Sequence of chain 1.B:
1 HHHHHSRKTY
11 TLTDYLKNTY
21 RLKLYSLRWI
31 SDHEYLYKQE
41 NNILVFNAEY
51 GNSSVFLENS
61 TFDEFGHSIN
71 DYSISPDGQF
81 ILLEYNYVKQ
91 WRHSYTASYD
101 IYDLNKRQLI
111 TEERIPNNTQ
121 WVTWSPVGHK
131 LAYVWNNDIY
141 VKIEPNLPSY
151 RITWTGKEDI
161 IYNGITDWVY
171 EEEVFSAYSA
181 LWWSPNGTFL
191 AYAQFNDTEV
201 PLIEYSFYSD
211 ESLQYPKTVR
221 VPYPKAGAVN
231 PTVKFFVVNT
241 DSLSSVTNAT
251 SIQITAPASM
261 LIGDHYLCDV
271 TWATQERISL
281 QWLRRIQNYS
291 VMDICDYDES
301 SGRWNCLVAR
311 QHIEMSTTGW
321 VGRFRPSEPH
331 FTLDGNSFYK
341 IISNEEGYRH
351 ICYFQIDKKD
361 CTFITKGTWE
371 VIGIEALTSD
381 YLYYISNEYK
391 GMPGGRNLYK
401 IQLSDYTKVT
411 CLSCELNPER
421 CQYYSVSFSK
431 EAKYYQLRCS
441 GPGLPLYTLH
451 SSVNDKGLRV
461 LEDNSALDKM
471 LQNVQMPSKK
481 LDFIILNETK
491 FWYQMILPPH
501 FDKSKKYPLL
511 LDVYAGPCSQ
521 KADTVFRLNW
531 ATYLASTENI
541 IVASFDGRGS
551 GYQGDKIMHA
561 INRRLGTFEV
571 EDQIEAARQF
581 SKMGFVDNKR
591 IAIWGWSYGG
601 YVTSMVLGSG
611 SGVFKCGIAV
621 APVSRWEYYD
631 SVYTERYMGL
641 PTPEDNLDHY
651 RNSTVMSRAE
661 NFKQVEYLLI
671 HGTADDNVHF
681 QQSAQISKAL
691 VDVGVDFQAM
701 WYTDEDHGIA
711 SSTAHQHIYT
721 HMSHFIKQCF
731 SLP

A small-molecule ligand and the protein it binds are described below.
Small molecule (SMILES): CC(=O)N[C@H]1[C@H](O[C@H]2[C@H](O)[C@@H](NC(C)=O)CO[C@@H]2CO)O[C@H](CO)[C@@H](O)[C@@H]1O

Binding-site contacts:
Ligand atom O7 contacts residue ASN186 of chain 1.B at 3.5 Å (h-bond).
Ligand atom N2 contacts residue ASN186 of chain 1.B at 2.8 Å (h-bond).
Ligand atom N2 contacts residue GLU299 of chain 1.B at 3.4 Å (salt-bridge).
Ligand atom C3 contacts residue ASN186 of chain 1.B at 3.8 Å.
Ligand atom O7 contacts residue GLU299 of chain 1.B at 2.8 Å (salt-bridge).
Ligand atom C3 contacts residue GLU299 of chain 1.B at 4.5 Å.
Ligand atom C2 contacts residue GLU299 of chain 1.B at 4.0 Å.
Ligand atom C8 contacts residue GLU299 of chain 1.B at 3.3 Å.
Ligand atom C2 contacts residue THR188 of chain 1.B at 4.3 Å.
Ligand atom O5 contacts residue THR188 of chain 1.B at 3.5 Å (h-bond).
Ligand atom O6 contacts residue GLN275 of chain 1.B at 3.5 Å.
Ligand atom O6 contacts residue THR188 of chain 1.B at 4.4 Å.
Ligand atom C1 contacts residue THR188 of chain 1.B at 3.2 Å.
Ligand atom O6 contacts residue ASN239 of chain 1.B at 3.2 Å (h-bond).
Ligand atom C6 contacts residue ASN239 of chain 1.B at 3.4 Å.
Ligand atom O3 contacts residue GLU299 of chain 1.B at 3.8 Å.
Ligand atom C2 contacts residue ASN186 of chain 1.B at 2.5 Å.
Ligand atom C7 contacts residue GLU299 of chain 1.B at 2.8 Å.
Ligand atom O5 contacts residue ASN186 of chain 1.B at 2.5 Å (h-bond).
Ligand atom C1 contacts residue GLN275 of chain 1.B at 4.3 Å.
Ligand atom O6 contacts residue GLU276 of chain 1.B at 2.6 Å (salt-bridge).
Ligand atom C8 contacts residue ASN186 of chain 1.B at 4.3 Å.
Ligand atom C5 contacts residue THR188 of chain 1.B at 3.6 Å.
Ligand atom C7 contacts residue ASN186 of chain 1.B at 3.3 Å.
Ligand atom C4 contacts residue ASN186 of chain 1.B at 4.4 Å.
Ligand atom C6 contacts residue THR188 of chain 1.B at 4.0 Å.
Ligand atom C6 contacts residue GLN275 of chain 1.B at 4.2 Å.
Ligand atom C5 contacts residue ASN186 of chain 1.B at 3.8 Å.
Ligand atom O5 contacts residue GLN275 of chain 1.B at 3.7 Å.
Ligand atom C1 contacts residue ASN186 of chain 1.B at 1.5 Å.
Ligand atom O6 contacts residue ASP241 of chain 1.B at 3.9 Å.
Ligand atom C6 contacts residue GLU276 of chain 1.B at 3.3 Å.